Sequence of chain 1.B:
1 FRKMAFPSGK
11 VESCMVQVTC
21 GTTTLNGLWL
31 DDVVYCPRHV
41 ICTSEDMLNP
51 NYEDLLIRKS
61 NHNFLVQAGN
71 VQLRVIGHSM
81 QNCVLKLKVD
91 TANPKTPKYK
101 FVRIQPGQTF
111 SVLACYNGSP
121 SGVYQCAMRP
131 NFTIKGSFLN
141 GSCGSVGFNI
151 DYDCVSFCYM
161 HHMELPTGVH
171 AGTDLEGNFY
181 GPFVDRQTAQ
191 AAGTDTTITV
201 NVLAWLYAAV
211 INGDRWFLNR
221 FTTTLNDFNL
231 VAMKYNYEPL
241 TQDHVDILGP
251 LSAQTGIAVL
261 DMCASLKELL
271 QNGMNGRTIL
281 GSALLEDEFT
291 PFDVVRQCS

The protein below binds the small molecule below.
Small molecule (SMILES): CC(C)C[C@H](NC(=O)OCc1ccccc1)C(=O)N[C@H](CO)C[C@@H]1CCNC1=O

Binding-site contacts:
Ligand atom C7 contacts residue GLN187 of chain 1.B at 3.3 Å.
Ligand atom C26 contacts residue ASN140 of chain 1.B at 3.5 Å.
Ligand atom O22 contacts residue GLY141 of chain 1.B at 3.2 Å (h-bond).
Ligand atom O8 contacts residue GLN187 of chain 1.B at 2.8 Å (h-bond).
Ligand atom O30 contacts residue PHE138 of chain 1.B at 3.5 Å.
Ligand atom C2 contacts residue ALA189 of chain 1.B at 3.7 Å (hydrophobic).
Ligand atom C2 contacts residue GLN187 of chain 1.B at 3.2 Å.
Ligand atom C29 contacts residue HIS161 of chain 1.B at 3.8 Å.
Ligand atom C3 contacts residue THR188 of chain 1.B at 3.4 Å.
Ligand atom C21 contacts residue CYS143 of chain 1.B at 1.8 Å (hydrophobic).
Ligand atom C17 contacts residue HIS162 of chain 1.B at 3.8 Å.
Ligand atom O8 contacts residue GLU164 of chain 1.B at 3.7 Å.
Ligand atom N28 contacts residue GLU164 of chain 1.B at 3.0 Å (salt-bridge).
Ligand atom C7 contacts residue MET163 of chain 1.B at 3.8 Å (hydrophobic).
Ligand atom C27 contacts residue ASN140 of chain 1.B at 3.3 Å.
Ligand atom C6 contacts residue GLU164 of chain 1.B at 3.7 Å.
Ligand atom O10 contacts residue MET163 of chain 1.B at 3.3 Å.
Ligand atom N19 contacts residue HIS162 of chain 1.B at 3.0 Å (h-bond).
Ligand atom O30 contacts residue HIS170 of chain 1.B at 3.6 Å.
Ligand atom O22 contacts residue SER142 of chain 1.B at 3.3 Å (h-bond).
Ligand atom C24 contacts residue CYS143 of chain 1.B at 3.2 Å (hydrophobic).
Ligand atom O22 contacts residue CYS143 of chain 1.B at 2.7 Å (h-bond).
Ligand atom O30 contacts residue GLU164 of chain 1.B at 3.6 Å.
Ligand atom C29 contacts residue GLU164 of chain 1.B at 3.6 Å.
Ligand atom C12 contacts residue MET163 of chain 1.B at 3.8 Å (hydrophobic).
Ligand atom C12 contacts residue HIS162 of chain 1.B at 3.5 Å.
Ligand atom C2 contacts residue THR188 of chain 1.B at 3.3 Å.
Ligand atom O30 contacts residue HIS161 of chain 1.B at 2.7 Å (h-bond).
Ligand atom C16 contacts residue ASP185 of chain 1.B at 3.8 Å.
Ligand atom C9 contacts residue GLN187 of chain 1.B at 3.5 Å.
Ligand atom C20 contacts residue CYS143 of chain 1.B at 2.8 Å (hydrophobic).
Ligand atom C3 contacts residue ALA189 of chain 1.B at 3.3 Å (hydrophobic).
Ligand atom N19 contacts residue CYS143 of chain 1.B at 3.0 Å (h-bond).
Ligand atom N28 contacts residue LEU139 of chain 1.B at 3.8 Å.
Ligand atom N11 contacts residue GLN187 of chain 1.B at 3.2 Å (h-bond).
Ligand atom C13 contacts residue GLN187 of chain 1.B at 3.8 Å.
Ligand atom C7 contacts residue GLU164 of chain 1.B at 3.4 Å.
Ligand atom O10 contacts residue GLU164 of chain 1.B at 3.0 Å (salt-bridge).
Ligand atom N28 contacts residue PHE138 of chain 1.B at 3.4 Å (h-bond).
Ligand atom C1 contacts residue GLN187 of chain 1.B at 3.4 Å.